Sequence of chain 1.A:
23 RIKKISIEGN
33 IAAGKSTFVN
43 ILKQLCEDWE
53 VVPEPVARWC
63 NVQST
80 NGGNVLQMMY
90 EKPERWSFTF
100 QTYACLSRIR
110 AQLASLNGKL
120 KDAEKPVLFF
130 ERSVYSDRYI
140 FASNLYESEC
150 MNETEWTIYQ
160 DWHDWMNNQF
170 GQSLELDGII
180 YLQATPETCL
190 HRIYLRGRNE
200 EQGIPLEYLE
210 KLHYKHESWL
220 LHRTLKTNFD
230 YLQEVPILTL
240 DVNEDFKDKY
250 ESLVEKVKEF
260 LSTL

A protein and the small-molecule ligand that binds it are described below.
Small molecule (SMILES): Nc1nc(Cl)nc2c1ncn2[C@@H]1O[C@H](CO)[C@@H](O)[C@@H]1F

Binding-site contacts:
Ligand atom C5' contacts residue GLU200 of chain 1.A at 3.7 Å.
Ligand atom C6 contacts residue GLN100 of chain 1.A at 3.7 Å.
Ligand atom N6 contacts residue ASP136 of chain 1.A at 2.9 Å (salt-bridge).
Ligand atom CL contacts residue TYR207 of chain 1.A at 3.6 Å.
Ligand atom C8 contacts residue ARG131 of chain 1.A at 3.7 Å.
Ligand atom O5' contacts residue MG1 of chain 1.B at 3.8 Å.
Ligand atom C4 contacts residue PHE99 of chain 1.A at 3.6 Å (hydrophobic).
Ligand atom C2' contacts residue TYR89 of chain 1.A at 3.5 Å (hydrophobic).
Ligand atom N3 contacts residue PHE140 of chain 1.A at 3.5 Å.
Ligand atom C5' contacts residue GLU56 of chain 1.A at 3.3 Å.
Ligand atom N6 contacts residue GLN100 of chain 1.A at 3.2 Å (h-bond).
Ligand atom O3' contacts residue GLU200 of chain 1.A at 3.2 Å (salt-bridge).
Ligand atom N7 contacts residue ARG107 of chain 1.A at 3.5 Å (salt-bridge).
Ligand atom N6 contacts residue PHE140 of chain 1.A at 3.5 Å.
Ligand atom C8 contacts residue GLU56 of chain 1.A at 3.4 Å.
Ligand atom O3' contacts residue TYR89 of chain 1.A at 2.7 Å (h-bond).
Ligand atom C2 contacts residue PHE99 of chain 1.A at 3.2 Å (hydrophobic).
Ligand atom C2 contacts residue GLN100 of chain 1.A at 3.5 Å.
Ligand atom C6 contacts residue PHE99 of chain 1.A at 3.7 Å (hydrophobic).
Ligand atom CL contacts residue MET88 of chain 1.A at 3.1 Å.
Ligand atom C2 contacts residue PHE140 of chain 1.A at 3.4 Å (hydrophobic).
Ligand atom C5 contacts residue PHE140 of chain 1.A at 3.7 Å (hydrophobic).
Ligand atom N3 contacts residue PHE99 of chain 1.A at 3.4 Å.
Ligand atom N1 contacts residue PHE99 of chain 1.A at 3.4 Å.
Ligand atom F contacts residue ARG131 of chain 1.A at 3.2 Å.
Ligand atom N1 contacts residue GLN100 of chain 1.A at 2.8 Å (h-bond).
Ligand atom C3' contacts residue TYR89 of chain 1.A at 3.6 Å (hydrophobic).
Ligand atom O5' contacts residue GLU56 of chain 1.A at 2.6 Å (salt-bridge).
Ligand atom F contacts residue PHE140 of chain 1.A at 3.7 Å.
Ligand atom CL contacts residue LEU144 of chain 1.A at 3.5 Å.
Ligand atom C4' contacts residue GLU200 of chain 1.A at 3.7 Å.
Ligand atom C8 contacts residue TRP61 of chain 1.A at 3.5 Å (hydrophobic).
Ligand atom C3' contacts residue GLU200 of chain 1.A at 3.3 Å.
Ligand atom C6 contacts residue PHE140 of chain 1.A at 3.3 Å (hydrophobic).
Ligand atom F contacts residue ILE33 of chain 1.A at 3.3 Å.
Ligand atom N1 contacts residue PHE140 of chain 1.A at 3.1 Å.
Ligand atom C4 contacts residue PHE140 of chain 1.A at 3.7 Å (hydrophobic).
Ligand atom CL contacts residue GLN100 of chain 1.A at 3.4 Å.
Ligand atom O5' contacts residue ARG131 of chain 1.A at 3.2 Å (salt-bridge).
Ligand atom O4' contacts residue TRP61 of chain 1.A at 3.5 Å.